Sequence of chain 21.A:
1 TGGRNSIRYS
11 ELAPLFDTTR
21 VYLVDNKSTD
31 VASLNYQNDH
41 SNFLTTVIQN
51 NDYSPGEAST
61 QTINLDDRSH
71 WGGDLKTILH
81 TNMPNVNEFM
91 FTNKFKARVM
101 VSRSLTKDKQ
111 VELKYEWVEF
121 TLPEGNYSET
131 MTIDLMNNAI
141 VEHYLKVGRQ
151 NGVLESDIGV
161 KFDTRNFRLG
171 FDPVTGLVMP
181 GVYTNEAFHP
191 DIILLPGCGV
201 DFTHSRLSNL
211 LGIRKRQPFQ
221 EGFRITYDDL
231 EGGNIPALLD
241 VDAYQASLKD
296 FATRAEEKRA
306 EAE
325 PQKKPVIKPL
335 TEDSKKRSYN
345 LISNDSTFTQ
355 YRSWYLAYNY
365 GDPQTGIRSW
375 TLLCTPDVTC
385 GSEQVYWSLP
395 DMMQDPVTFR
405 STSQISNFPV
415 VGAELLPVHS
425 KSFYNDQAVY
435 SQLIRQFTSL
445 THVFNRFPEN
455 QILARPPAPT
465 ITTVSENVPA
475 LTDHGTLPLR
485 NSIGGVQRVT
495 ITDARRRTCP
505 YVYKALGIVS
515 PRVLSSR

The protein below binds the small molecule below.
Small molecule (SMILES): CCCCCCCCCCCC[N+](C)(C)CCCS(=O)(=O)O

Binding-site contacts:
Ligand atom C2 contacts residue ARG224 of chain 21.A at 4.0 Å.
Ligand atom C1 contacts residue ARG224 of chain 21.A at 4.1 Å.
Ligand atom O1S contacts residue PHE223 of chain 21.A at 3.2 Å.
Ligand atom O2S contacts residue LYS215 of chain 21.A at 3.1 Å (salt-bridge).
Ligand atom O1S contacts residue TRP374 of chain 21.A at 4.0 Å.
Ligand atom C3 contacts residue ASP229 of chain 21.A at 4.4 Å.
Ligand atom C1 contacts residue TRP374 of chain 21.A at 3.3 Å (hydrophobic).
Ligand atom C2 contacts residue TRP374 of chain 21.A at 4.0 Å (hydrophobic).
Ligand atom S1 contacts residue TRP374 of chain 21.A at 4.4 Å.
Ligand atom S1 contacts residue ARG224 of chain 21.A at 4.0 Å.
Ligand atom O2S contacts residue GLY222 of chain 21.A at 3.4 Å (h-bond).
Ligand atom S1 contacts residue GLY222 of chain 21.A at 3.8 Å.
Ligand atom O3S contacts residue ARG224 of chain 21.A at 3.8 Å.
Ligand atom O1S contacts residue GLY222 of chain 21.A at 3.0 Å (h-bond).
Ligand atom C3 contacts residue TRP374 of chain 21.A at 4.0 Å (hydrophobic).
Ligand atom S1 contacts residue LYS215 of chain 21.A at 4.1 Å.
Ligand atom N1 contacts residue TRP374 of chain 21.A at 3.5 Å.
Ligand atom O1S contacts residue LYS215 of chain 21.A at 3.9 Å.
Ligand atom O1S contacts residue ARG224 of chain 21.A at 2.9 Å (salt-bridge).